Sequence of chain 3.A:
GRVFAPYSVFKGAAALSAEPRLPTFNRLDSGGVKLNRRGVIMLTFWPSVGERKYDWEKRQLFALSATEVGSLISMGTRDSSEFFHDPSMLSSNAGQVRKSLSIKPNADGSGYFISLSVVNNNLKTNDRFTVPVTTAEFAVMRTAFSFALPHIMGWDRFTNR

Sequence of chain 21.A:
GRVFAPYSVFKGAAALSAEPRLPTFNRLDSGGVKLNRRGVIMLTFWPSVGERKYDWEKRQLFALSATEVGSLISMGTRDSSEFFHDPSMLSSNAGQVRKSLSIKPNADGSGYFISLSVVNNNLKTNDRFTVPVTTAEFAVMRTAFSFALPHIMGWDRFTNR

Binding-site contacts:
Ligand atom O2 contacts residue ARG60 of chain 3.A at 2.9 Å.
Ligand atom O2 contacts residue TRP64 of chain 3.A at 3.4 Å.
Ligand atom O4' contacts residue ASP94 of chain 21.A at 3.4 Å (salt-bridge).
Ligand atom C4 contacts residue PHE12 of chain 3.A at 3.5 Å (hydrophobic).
Ligand atom N3 contacts residue PHE12 of chain 3.A at 3.1 Å.
Ligand atom C5' contacts residue TYR62 of chain 3.A at 3.4 Å (hydrophobic).
Ligand atom OP1 contacts residue LYS61 of chain 3.A at 2.9 Å.
Ligand atom OP2 contacts residue LYS107 of chain 21.A at 2.8 Å (salt-bridge).
Ligand atom O4' contacts residue HIS93 of chain 21.A at 3.4 Å.
Ligand atom O4 contacts residue SER16 of chain 3.A at 2.9 Å (h-bond).
Ligand atom C2 contacts residue MET97 of chain 21.A at 3.4 Å (hydrophobic).
Ligand atom O4' contacts residue MET50 of chain 21.A at 3.3 Å.
Ligand atom O4 contacts residue ARG45 of chain 21.A at 3.2 Å (salt-bridge).
Ligand atom C6 contacts residue HIS93 of chain 21.A at 3.5 Å.
Ligand atom OP1 contacts residue LYS107 of chain 21.A at 2.8 Å (salt-bridge).
Ligand atom N3 contacts residue PHE18 of chain 3.A at 3.4 Å.
Ligand atom C7 contacts residue LYS42 of chain 21.A at 3.0 Å.
Ligand atom C1' contacts residue ASP94 of chain 21.A at 3.4 Å.
Ligand atom O2 contacts residue PHE12 of chain 3.A at 3.1 Å.
Ligand atom N3 contacts residue PHE92 of chain 21.A at 3.0 Å (h-bond).
Ligand atom O4' contacts residue TRP64 of chain 3.A at 2.7 Å (h-bond).
Ligand atom C4 contacts residue PHE92 of chain 21.A at 3.3 Å (hydrophobic).
Ligand atom C4 contacts residue ARG45 of chain 21.A at 3.3 Å.
Ligand atom OP1 contacts residue ALA71 of chain 21.A at 3.0 Å (h-bond).
Ligand atom C2 contacts residue PHE12 of chain 3.A at 3.1 Å (hydrophobic).
Ligand atom C7 contacts residue HIS93 of chain 21.A at 3.4 Å.
Ligand atom O4 contacts residue PHE92 of chain 21.A at 3.5 Å (h-bond).
Ligand atom OP1 contacts residue HIS93 of chain 21.A at 2.7 Å (h-bond).
Ligand atom O4 contacts residue PHE12 of chain 3.A at 3.5 Å.
Ligand atom OP1 contacts residue TYR62 of chain 3.A at 3.1 Å (h-bond).
Ligand atom O2 contacts residue ASP94 of chain 21.A at 3.0 Å (salt-bridge).
Ligand atom C6 contacts residue TRP64 of chain 3.A at 3.3 Å (hydrophobic).
Ligand atom N3 contacts residue ARG45 of chain 21.A at 2.6 Å (salt-bridge).
Ligand atom N1 contacts residue MET97 of chain 21.A at 3.5 Å (h-bond).
Ligand atom O2 contacts residue MET97 of chain 21.A at 2.9 Å.
Ligand atom O4 contacts residue LYS42 of chain 21.A at 3.5 Å.
Ligand atom O2 contacts residue TYR62 of chain 3.A at 3.4 Å.
Ligand atom C4 contacts residue PHE18 of chain 3.A at 3.4 Å (hydrophobic).
Ligand atom C7 contacts residue GLU76 of chain 21.A at 3.5 Å.
Ligand atom C5 contacts residue HIS93 of chain 21.A at 3.4 Å.

Sequence of chain 15.A:
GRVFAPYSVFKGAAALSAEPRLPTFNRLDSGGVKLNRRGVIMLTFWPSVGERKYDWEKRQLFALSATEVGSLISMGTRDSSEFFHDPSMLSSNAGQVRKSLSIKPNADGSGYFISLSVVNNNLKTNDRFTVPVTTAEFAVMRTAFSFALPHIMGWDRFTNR

The small molecule below binds the protein below.
Small molecule (SMILES): Cc1cn([C@H]2C[C@H](O[P](=O)(O)OC[C@H]3O[C@@H](n4cc(C)c(=O)[nH]c4=O)C[C@@H]3O[P](=O)(O)OC[C@H]3O[C@@H](n4cc(C)c(=O)[nH]c4=O)C[C@@H]3O[P](=O)(O)OC[C@H]3O[C@@H](n4cc(C)c(=O)[nH]c4=O)C[C@@H]3O[P](=O)(O)OC[C@H]3O[C@@H](n4cc(C)c(=O)[nH]c4=O)C[C@@H]3O[P](=O)(O)OC[C@H]3O[C@@H](n4cc(C)c(=O)[nH]c4=O)C[C@@H]3O[P](=O)(O)OC[C@H]3O[C@@H](n4cc(C)c(=O)[nH]c4=O)C[C@@H]3O[P](=O)(O)OC[C@H]3O[C@@H](n4cc(C)c(=O)[nH]c4=O)C[C@@H]3O[P](=O)(O)OC[C@H]3O[C@@H](n4cc(C)c(=O)[nH]c4=O)C[C@@H]3O)[C@@H](COP(=O)=O)O2)c(=O)[nH]c1=O